This small molecule binds to this protein.
Small molecule (SMILES): Cc1cn([C@H]2C[C@H](O[P](=O)(O)OC[C@H]3O[C@@H](n4ccc(N)nc4=O)C[C@@H]3O[P](=O)(O)OC[C@H]3O[C@@H](n4cnc5c(=O)nc(N)[nH]c54)C[C@@H]3O[P](=O)(O)OC[C@H]3O[C@@H](n4cnc5c(=O)nc(N)[nH]c54)C[C@@H]3O)[C@@H](CO[P](=O)(O)O[C@H]3C[C@H](n4cnc5c(=O)nc(N)[nH]c54)O[C@@H]3COP(=O)(O)O)O2)c(=O)[nH]c1=O

Binding-site contacts:
Ligand atom O5' contacts residue GLY66 of chain 1.A at 3.5 Å.
Ligand atom OP1 contacts residue ILE69 of chain 1.A at 2.8 Å (h-bond).
Ligand atom OP1 contacts residue LEU62 of chain 1.A at 3.7 Å.
Ligand atom P contacts residue LYS68 of chain 1.A at 3.5 Å.
Ligand atom OP2 contacts residue LYS68 of chain 1.A at 2.9 Å (salt-bridge).
Ligand atom OP1 contacts residue GLY64 of chain 1.A at 2.8 Å (h-bond).
Ligand atom C5' contacts residue GLY66 of chain 1.A at 3.5 Å.
Ligand atom OP1 contacts residue GLY66 of chain 1.A at 3.0 Å (h-bond).
Ligand atom C3' contacts residue GLY66 of chain 1.A at 3.7 Å.
Ligand atom OP1 contacts residue THR67 of chain 1.A at 3.6 Å.
Ligand atom OP1 contacts residue LYS35 of chain 1.A at 3.9 Å.
Ligand atom C1' contacts residue ALA38 of chain 1.A at 3.8 Å (hydrophobic).
Ligand atom P contacts residue GLY66 of chain 1.A at 3.7 Å.
Ligand atom OP2 contacts residue THR67 of chain 1.A at 3.9 Å.
Ligand atom P contacts residue GLY64 of chain 1.A at 3.8 Å.
Ligand atom OP2 contacts residue LYS68 of chain 1.A at 3.1 Å.
Ligand atom OP1 contacts residue PRO63 of chain 1.A at 3.6 Å.
Ligand atom OP1 contacts residue LYS68 of chain 1.A at 3.0 Å (salt-bridge).
Ligand atom C5' contacts residue GLY64 of chain 1.A at 3.1 Å.
Ligand atom N3 contacts residue ALA38 of chain 1.A at 3.6 Å.
Ligand atom C4' contacts residue GLY64 of chain 1.A at 3.2 Å.
Ligand atom P contacts residue LYS35 of chain 1.A at 3.8 Å.
Ligand atom C3' contacts residue GLY64 of chain 1.A at 3.9 Å.
Ligand atom OP1 contacts residue NA1 of chain 1.I at 2.7 Å (h-bond).
Ligand atom OP2 contacts residue NA1 of chain 1.I at 4.0 Å.
Ligand atom OP3 contacts residue LYS35 of chain 1.A at 2.7 Å (salt-bridge).
Ligand atom P contacts residue LYS68 of chain 1.A at 3.6 Å.
Ligand atom C5' contacts residue TYR39 of chain 1.A at 3.3 Å (hydrophobic).
Ligand atom O3' contacts residue LYS68 of chain 1.A at 3.7 Å.
Ligand atom O4' contacts residue ALA38 of chain 1.A at 3.5 Å.
Ligand atom OP1 contacts residue LYS68 of chain 1.A at 3.4 Å (salt-bridge).
Ligand atom OP2 contacts residue GLY66 of chain 1.A at 3.7 Å.
Ligand atom C8 contacts residue LYS35 of chain 1.A at 4.0 Å.
Ligand atom C3' contacts residue LYS68 of chain 1.A at 3.7 Å.
Ligand atom O3' contacts residue ILE69 of chain 1.A at 3.6 Å.
Ligand atom P contacts residue NA1 of chain 1.I at 3.8 Å.
Ligand atom O3' contacts residue VAL65 of chain 1.A at 3.9 Å.
Ligand atom OP1 contacts residue VAL65 of chain 1.A at 3.6 Å (h-bond).
Ligand atom P contacts residue ILE69 of chain 1.A at 3.9 Å.
Ligand atom O3' contacts residue GLY64 of chain 1.A at 3.5 Å.

Sequence of chain 1.A:
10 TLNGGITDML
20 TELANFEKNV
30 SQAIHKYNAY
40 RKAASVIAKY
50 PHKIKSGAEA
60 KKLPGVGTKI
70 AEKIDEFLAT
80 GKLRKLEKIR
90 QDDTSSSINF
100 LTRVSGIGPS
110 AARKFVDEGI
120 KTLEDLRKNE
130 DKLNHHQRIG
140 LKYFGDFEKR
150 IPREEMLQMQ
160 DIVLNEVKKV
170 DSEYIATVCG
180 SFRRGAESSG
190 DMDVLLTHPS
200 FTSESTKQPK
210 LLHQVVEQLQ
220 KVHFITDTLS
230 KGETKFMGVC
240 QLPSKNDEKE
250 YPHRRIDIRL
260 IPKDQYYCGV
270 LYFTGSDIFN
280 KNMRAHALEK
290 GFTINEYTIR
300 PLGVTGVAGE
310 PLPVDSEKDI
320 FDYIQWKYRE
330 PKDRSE